Sequence of chain 1.B:
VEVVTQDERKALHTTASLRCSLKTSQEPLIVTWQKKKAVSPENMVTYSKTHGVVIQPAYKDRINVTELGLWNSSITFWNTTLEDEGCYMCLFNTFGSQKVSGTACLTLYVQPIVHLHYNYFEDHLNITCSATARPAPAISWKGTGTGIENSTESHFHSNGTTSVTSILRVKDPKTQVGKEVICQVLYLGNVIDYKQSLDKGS

Binding-site contacts:
Ligand atom O5 contacts residue GLN17 of chain 1.A at 4.2 Å.
Ligand atom C5 contacts residue ASN19 of chain 1.A at 3.3 Å.
Ligand atom O6 contacts residue ASN19 of chain 1.A at 4.0 Å.
Ligand atom C6 contacts residue GLN17 of chain 1.A at 4.0 Å.
Ligand atom C2 contacts residue ASN19 of chain 1.A at 2.1 Å.
Ligand atom C7 contacts residue ASN19 of chain 1.A at 4.0 Å.
Ligand atom C1 contacts residue ASN19 of chain 1.A at 1.4 Å.
Ligand atom C2 contacts residue GLN17 of chain 1.A at 4.4 Å.
Ligand atom O6 contacts residue GLN17 of chain 1.A at 3.4 Å (h-bond).
Ligand atom C4 contacts residue GLN17 of chain 1.A at 3.1 Å.
Ligand atom C5 contacts residue GLN17 of chain 1.A at 4.0 Å.
Ligand atom C4 contacts residue ASN19 of chain 1.A at 3.4 Å.
Ligand atom N2 contacts residue ASN19 of chain 1.A at 3.2 Å (h-bond).
Ligand atom O3 contacts residue GLN17 of chain 1.A at 3.9 Å.
Ligand atom O7 contacts residue ASN19 of chain 1.A at 4.1 Å.
Ligand atom C3 contacts residue GLN17 of chain 1.A at 4.0 Å.
Ligand atom C6 contacts residue ASN19 of chain 1.A at 4.3 Å.
Ligand atom O4 contacts residue GLN17 of chain 1.A at 3.8 Å.
Ligand atom C3 contacts residue ASN19 of chain 1.A at 3.2 Å.
Ligand atom O5 contacts residue ASN19 of chain 1.A at 2.2 Å (h-bond).
Ligand atom O4 contacts residue VAL40 of chain 1.B at 4.1 Å.
Ligand atom O3 contacts residue ASN19 of chain 1.A at 3.9 Å.

The protein below binds the small molecule below.
Small molecule (SMILES): CC(=O)N[C@@H]1[C@@H](O)[C@H](O)[C@@H](CO)O[C@H]1O

Sequence of chain 1.A:
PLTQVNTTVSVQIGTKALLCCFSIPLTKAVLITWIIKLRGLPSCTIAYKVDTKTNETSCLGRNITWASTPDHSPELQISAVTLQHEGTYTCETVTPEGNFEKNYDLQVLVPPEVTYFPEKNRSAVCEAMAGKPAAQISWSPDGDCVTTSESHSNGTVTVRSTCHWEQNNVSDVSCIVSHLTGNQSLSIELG